The small molecule below binds the protein below.
Small molecule (SMILES): Clc1ccc(CO[C@@H](Cn2ccnc2)c2ccc(Cl)cc2Cl)c(Cl)c1

Binding-site contacts:
Ligand atom CL4B contacts residue TYR126 of chain 2.A at 3.4 Å.
Ligand atom C4 contacts residue PHE43 of chain 2.A at 3.6 Å (hydrophobic).
Ligand atom C4B contacts residue PO41 of chain 2.E at 3.6 Å.
Ligand atom C3B contacts residue PO41 of chain 2.E at 3.8 Å.
Ligand atom C5 contacts residue PHE43 of chain 2.A at 3.7 Å (hydrophobic).
Ligand atom N3 contacts residue HEM1 of chain 2.B at 2.0 Å.
Ligand atom C2 contacts residue HEM1 of chain 2.B at 3.0 Å.
Ligand atom C1A contacts residue LEU57 of chain 2.A at 3.9 Å (hydrophobic).
Ligand atom C5B contacts residue LEU102 of chain 2.A at 3.9 Å (hydrophobic).
Ligand atom CL2B contacts residue LEU57 of chain 2.A at 3.9 Å.
Ligand atom C6B contacts residue HEM1 of chain 2.B at 3.6 Å.
Ligand atom C4A contacts residue LEU57 of chain 2.A at 3.8 Å (hydrophobic).
Ligand atom CBB contacts residue PO41 of chain 2.E at 3.8 Å.
Ligand atom C5B contacts residue HEM1 of chain 2.B at 3.5 Å.
Ligand atom CL4A contacts residue ALA56 of chain 2.A at 3.5 Å.
Ligand atom O contacts residue LEU102 of chain 2.A at 3.6 Å.
Ligand atom C2A contacts residue LEU57 of chain 2.A at 3.7 Å (hydrophobic).
Ligand atom C6B contacts residue LEU102 of chain 2.A at 3.4 Å (hydrophobic).
Ligand atom CL4B contacts residue LEU129 of chain 2.A at 3.7 Å.
Ligand atom C4 contacts residue HEM1 of chain 2.B at 3.0 Å.
Ligand atom C3A contacts residue LEU57 of chain 2.A at 3.7 Å (hydrophobic).
Ligand atom CL2A contacts residue ILE25 of chain 2.A at 2.6 Å.
Ligand atom C2B contacts residue PO41 of chain 2.E at 3.7 Å.
Ligand atom CBB contacts residue LEU102 of chain 2.A at 3.5 Å (hydrophobic).
Ligand atom C1B contacts residue PO41 of chain 2.E at 3.2 Å.
Ligand atom C3A contacts residue ILE25 of chain 2.A at 3.7 Å (hydrophobic).
Ligand atom C5A contacts residue HEM1 of chain 2.B at 3.9 Å.
Ligand atom C1 contacts residue PHE28 of chain 2.A at 3.5 Å (hydrophobic).
Ligand atom CBB contacts residue LEU57 of chain 2.A at 3.8 Å (hydrophobic).
Ligand atom C3B contacts residue TRP122 of chain 2.A at 3.9 Å (hydrophobic).
Ligand atom C2B contacts residue LEU102 of chain 2.A at 3.5 Å (hydrophobic).
Ligand atom C1B contacts residue LEU102 of chain 2.A at 3.2 Å (hydrophobic).
Ligand atom CL4B contacts residue ALA125 of chain 2.A at 3.6 Å.
Ligand atom C6B contacts residue PO41 of chain 2.E at 3.0 Å.
Ligand atom C5 contacts residue TYR29 of chain 2.A at 3.9 Å (hydrophobic).
Ligand atom C2A contacts residue ILE25 of chain 2.A at 3.5 Å (hydrophobic).
Ligand atom CL4A contacts residue LEU57 of chain 2.A at 3.7 Å.
Ligand atom C5B contacts residue PO41 of chain 2.E at 3.4 Å.
Ligand atom C5B contacts residue TYR126 of chain 2.A at 3.6 Å (hydrophobic).
Ligand atom CL2B contacts residue VAL61 of chain 2.A at 3.4 Å.

Sequence of chain 2.A:
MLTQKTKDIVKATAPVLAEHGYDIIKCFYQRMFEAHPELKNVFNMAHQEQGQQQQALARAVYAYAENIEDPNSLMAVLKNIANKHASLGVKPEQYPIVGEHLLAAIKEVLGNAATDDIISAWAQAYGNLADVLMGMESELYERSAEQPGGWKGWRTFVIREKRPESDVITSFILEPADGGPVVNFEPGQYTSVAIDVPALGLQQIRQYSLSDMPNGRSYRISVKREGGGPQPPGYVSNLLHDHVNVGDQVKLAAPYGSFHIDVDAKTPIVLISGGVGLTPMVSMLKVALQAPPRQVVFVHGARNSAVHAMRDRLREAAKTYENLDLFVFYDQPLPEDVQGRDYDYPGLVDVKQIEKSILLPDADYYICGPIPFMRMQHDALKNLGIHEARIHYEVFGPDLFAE